Sequence of chain 1.A:
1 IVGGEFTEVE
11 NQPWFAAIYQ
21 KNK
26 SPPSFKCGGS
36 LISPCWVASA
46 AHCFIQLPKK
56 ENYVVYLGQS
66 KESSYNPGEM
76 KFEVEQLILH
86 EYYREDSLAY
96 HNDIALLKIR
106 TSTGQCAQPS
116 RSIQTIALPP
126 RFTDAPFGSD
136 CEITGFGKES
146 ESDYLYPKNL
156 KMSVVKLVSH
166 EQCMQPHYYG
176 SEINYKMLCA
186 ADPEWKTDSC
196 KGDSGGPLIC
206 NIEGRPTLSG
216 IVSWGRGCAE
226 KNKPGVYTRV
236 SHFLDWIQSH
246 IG

The protein below binds the small molecule below.
Small molecule (SMILES): CC[C@H](C)[C@@H]1NC(=O)[C@H](Cc2ccc(O)cc2)NC(=O)[C@H](CCCN=C(N)N)NC(=O)[C@H](CO)NC(=O)[C@H](Cc2ccc(O)cc2)NC(=O)[C@H](C)NC(=O)[C@@H]2CCCN2C(=O)[C@@H](N)CSSC[C@@H](C=O)NC(=O)CNC1=O

Binding-site contacts:
Ligand atom NH2 contacts residue GLY222 of chain 1.A at 2.9 Å (h-bond).
Ligand atom N contacts residue LEU93 of chain 1.A at 3.5 Å (h-bond).
Ligand atom NE contacts residue GLY220 of chain 1.A at 3.4 Å.
Ligand atom O contacts residue SER199 of chain 1.A at 3.5 Å.
Ligand atom CB contacts residue LEU93 of chain 1.A at 3.1 Å (hydrophobic).
Ligand atom OH contacts residue CYS48 of chain 1.A at 3.4 Å (h-bond).
Ligand atom O contacts residue LYS196 of chain 1.A at 3.4 Å.
Ligand atom O contacts residue GLN51 of chain 1.A at 3.4 Å (h-bond).
Ligand atom CB contacts residue SER92 of chain 1.A at 3.4 Å.
Ligand atom CA contacts residue SER199 of chain 1.A at 3.6 Å.
Ligand atom CB contacts residue HIS47 of chain 1.A at 3.7 Å.
Ligand atom CD1 contacts residue PHE30 of chain 1.A at 3.5 Å (hydrophobic).
Ligand atom CG1 contacts residue GLY197 of chain 1.A at 3.2 Å.
Ligand atom NH2 contacts residue ASP193 of chain 1.A at 2.7 Å (salt-bridge).
Ligand atom CA contacts residue SER92 of chain 1.A at 3.6 Å.
Ligand atom O contacts residue LYS196 of chain 1.A at 2.7 Å (salt-bridge).
Ligand atom CZ contacts residue SER194 of chain 1.A at 3.3 Å.
Ligand atom CD2 contacts residue TRP219 of chain 1.A at 3.6 Å (hydrophobic).
Ligand atom CZ contacts residue GLY222 of chain 1.A at 3.4 Å.
Ligand atom CB contacts residue TYR95 of chain 1.A at 3.2 Å (hydrophobic).
Ligand atom CG contacts residue TYR95 of chain 1.A at 3.5 Å (hydrophobic).
Ligand atom O contacts residue GLY220 of chain 1.A at 2.9 Å (h-bond).
Ligand atom NH1 contacts residue SER194 of chain 1.A at 2.8 Å (h-bond).
Ligand atom NE contacts residue GLY222 of chain 1.A at 3.1 Å (h-bond).
Ligand atom N contacts residue SER92 of chain 1.A at 2.8 Å (h-bond).
Ligand atom NH1 contacts residue ASP193 of chain 1.A at 3.0 Å (salt-bridge).
Ligand atom CE1 contacts residue ARG221 of chain 1.A at 3.5 Å.
Ligand atom NH1 contacts residue GLY230 of chain 1.A at 3.6 Å.
Ligand atom CE2 contacts residue GLN51 of chain 1.A at 3.6 Å.
Ligand atom C contacts residue LEU93 of chain 1.A at 3.7 Å (hydrophobic).
Ligand atom N contacts residue LEU93 of chain 1.A at 2.8 Å (h-bond).
Ligand atom CB contacts residue ALA94 of chain 1.A at 3.4 Å (hydrophobic).
Ligand atom OG contacts residue TYR95 of chain 1.A at 2.7 Å (h-bond).
Ligand atom CD1 contacts residue ARG221 of chain 1.A at 3.6 Å.
Ligand atom O contacts residue TRP219 of chain 1.A at 3.2 Å.
Ligand atom O contacts residue LYS196 of chain 1.A at 3.5 Å.
Ligand atom CB contacts residue LEU93 of chain 1.A at 3.3 Å (hydrophobic).
Ligand atom CA contacts residue LEU93 of chain 1.A at 3.4 Å (hydrophobic).
Ligand atom CZ contacts residue ASP193 of chain 1.A at 3.5 Å.
Ligand atom O contacts residue GLY197 of chain 1.A at 2.9 Å (h-bond).